Sequence of chain 1.B:
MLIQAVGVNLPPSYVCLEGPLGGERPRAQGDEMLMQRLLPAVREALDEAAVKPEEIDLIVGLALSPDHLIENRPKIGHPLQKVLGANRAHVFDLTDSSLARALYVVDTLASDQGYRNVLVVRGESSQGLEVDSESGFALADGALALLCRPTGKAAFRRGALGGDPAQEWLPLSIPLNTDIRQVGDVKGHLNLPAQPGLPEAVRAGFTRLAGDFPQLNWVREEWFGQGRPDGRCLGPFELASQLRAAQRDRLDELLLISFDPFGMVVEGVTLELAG

This protein binds this small molecule.
Small molecule (SMILES): C[C@@H](O)[C@@H](C)O

Binding-site contacts:
Ligand atom O5 contacts residue LEU255 of chain 1.B at 4.2 Å.
Ligand atom C1 contacts residue GLN246 of chain 1.B at 3.3 Å.
Ligand atom C1 contacts residue ALA249 of chain 1.B at 3.9 Å (hydrophobic).
Ligand atom C2 contacts residue TRP222 of chain 1.B at 3.7 Å (hydrophobic).
Ligand atom O6 contacts residue ASN221 of chain 1.B at 3.6 Å.
Ligand atom O6 contacts residue LEU255 of chain 1.B at 4.3 Å.
Ligand atom O5 contacts residue ASN221 of chain 1.B at 3.9 Å.
Ligand atom O6 contacts residue ASP253 of chain 1.B at 4.4 Å.
Ligand atom C1 contacts residue TRP222 of chain 1.B at 4.2 Å (hydrophobic).
Ligand atom O5 contacts residue LEU258 of chain 1.B at 4.3 Å.
Ligand atom O5 contacts residue ALA250 of chain 1.B at 4.4 Å.
Ligand atom O5 contacts residue TRP222 of chain 1.B at 3.1 Å (h-bond).
Ligand atom C1 contacts residue ALA250 of chain 1.B at 4.3 Å (hydrophobic).
Ligand atom C3 contacts residue ASP253 of chain 1.B at 4.2 Å.